Binding-site contacts:
Ligand atom C6 contacts residue ASN33 of chain 1.A at 3.0 Å.
Ligand atom O6 contacts residue ASN33 of chain 1.A at 4.0 Å.
Ligand atom C7 contacts residue GLN28 of chain 1.A at 3.8 Å.
Ligand atom C5 contacts residue ASN32 of chain 1.A at 3.7 Å.
Ligand atom C3 contacts residue ASN32 of chain 1.A at 3.8 Å.
Ligand atom N2 contacts residue GLN28 of chain 1.A at 3.6 Å.
Ligand atom C2 contacts residue ASN32 of chain 1.A at 2.5 Å.
Ligand atom O5 contacts residue ASN33 of chain 1.A at 3.4 Å (h-bond).
Ligand atom O7 contacts residue ASN32 of chain 1.A at 3.7 Å.
Ligand atom O5 contacts residue ASN32 of chain 1.A at 2.4 Å (h-bond).
Ligand atom C8 contacts residue GLN28 of chain 1.A at 3.0 Å.
Ligand atom C7 contacts residue ASN32 of chain 1.A at 3.5 Å.
Ligand atom C1 contacts residue ASN32 of chain 1.A at 1.4 Å.
Ligand atom N2 contacts residue ASN32 of chain 1.A at 3.0 Å (h-bond).
Ligand atom C4 contacts residue ASN32 of chain 1.A at 4.2 Å.
Ligand atom C5 contacts residue ASN33 of chain 1.A at 3.6 Å.

The protein below binds the small molecule below.
Small molecule (SMILES): CC(=O)N[C@@H]1[C@@H](O)[C@H](O)[C@@H](CO)O[C@H]1O

Sequence of chain 1.A:
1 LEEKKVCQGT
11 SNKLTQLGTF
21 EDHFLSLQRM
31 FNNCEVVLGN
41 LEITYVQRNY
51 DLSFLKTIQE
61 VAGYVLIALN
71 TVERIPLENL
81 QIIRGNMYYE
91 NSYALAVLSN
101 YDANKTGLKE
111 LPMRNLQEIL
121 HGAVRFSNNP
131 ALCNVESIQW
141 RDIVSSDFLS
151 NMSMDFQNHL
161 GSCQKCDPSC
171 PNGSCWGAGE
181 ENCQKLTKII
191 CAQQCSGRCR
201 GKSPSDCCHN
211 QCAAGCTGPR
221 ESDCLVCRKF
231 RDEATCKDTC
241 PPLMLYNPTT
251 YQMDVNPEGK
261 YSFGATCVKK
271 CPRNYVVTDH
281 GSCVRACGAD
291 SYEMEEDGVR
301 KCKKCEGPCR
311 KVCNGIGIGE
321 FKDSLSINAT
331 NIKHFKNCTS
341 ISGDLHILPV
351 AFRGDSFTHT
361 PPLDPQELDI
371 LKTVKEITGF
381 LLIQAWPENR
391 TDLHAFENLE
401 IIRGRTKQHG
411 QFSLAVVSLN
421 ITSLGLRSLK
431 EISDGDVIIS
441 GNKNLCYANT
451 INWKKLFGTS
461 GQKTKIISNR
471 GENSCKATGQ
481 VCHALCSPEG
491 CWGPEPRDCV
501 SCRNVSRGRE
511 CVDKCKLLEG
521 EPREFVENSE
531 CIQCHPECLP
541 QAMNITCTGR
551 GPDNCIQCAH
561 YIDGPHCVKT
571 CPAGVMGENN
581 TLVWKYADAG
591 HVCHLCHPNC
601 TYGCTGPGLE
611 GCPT